The small molecule below binds the protein below.
Small molecule (SMILES): OC[C@@H](O)[C@H]1O[C@H](O)[C@@H](O)[C@@H](O)[C@@H]1O

Sequence of chain 1.B:
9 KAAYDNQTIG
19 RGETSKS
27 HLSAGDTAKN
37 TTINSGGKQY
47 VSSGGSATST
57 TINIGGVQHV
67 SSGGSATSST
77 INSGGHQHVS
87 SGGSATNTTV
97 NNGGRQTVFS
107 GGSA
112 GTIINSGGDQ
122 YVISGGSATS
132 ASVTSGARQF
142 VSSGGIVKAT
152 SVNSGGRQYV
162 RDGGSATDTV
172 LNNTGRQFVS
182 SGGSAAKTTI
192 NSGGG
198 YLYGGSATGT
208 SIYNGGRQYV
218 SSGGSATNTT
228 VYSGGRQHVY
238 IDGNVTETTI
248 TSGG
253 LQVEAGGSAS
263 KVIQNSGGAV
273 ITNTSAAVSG

Binding-site contacts:
Ligand atom C7 contacts residue ASN98 of chain 1.B at 3.8 Å.
Ligand atom O2 contacts residue 2891 of chain 1.GB at 2.6 Å (h-bond).
Ligand atom C2 contacts residue GLY137 of chain 1.B at 4.3 Å.
Ligand atom O5 contacts residue SER117 of chain 1.B at 2.2 Å (h-bond).
Ligand atom O4 contacts residue ASN98 of chain 1.B at 2.8 Å (h-bond).
Ligand atom O7 contacts residue ASN98 of chain 1.B at 3.7 Å.
Ligand atom C5 contacts residue GLY118 of chain 1.B at 4.5 Å.
Ligand atom C1 contacts residue GLY118 of chain 1.B at 4.1 Å.
Ligand atom C6 contacts residue SER117 of chain 1.B at 4.3 Å.
Ligand atom O5 contacts residue 2891 of chain 1.GB at 3.1 Å (h-bond).
Ligand atom O4 contacts residue GLY118 of chain 1.B at 4.1 Å.
Ligand atom C1 contacts residue SER136 of chain 1.B at 4.3 Å.
Ligand atom C4 contacts residue ASN98 of chain 1.B at 4.0 Å.
Ligand atom C5 contacts residue SER117 of chain 1.B at 3.1 Å.
Ligand atom C1 contacts residue 2891 of chain 1.GB at 2.8 Å.
Ligand atom C3 contacts residue SER117 of chain 1.B at 3.4 Å.
Ligand atom C4 contacts residue SER117 of chain 1.B at 3.8 Å.
Ligand atom C2 contacts residue SER117 of chain 1.B at 2.7 Å.
Ligand atom C1 contacts residue SER117 of chain 1.B at 1.3 Å.
Ligand atom C3 contacts residue GLY118 of chain 1.B at 4.2 Å.
Ligand atom C2 contacts residue 2891 of chain 1.GB at 3.0 Å.
Ligand atom C5 contacts residue 2891 of chain 1.GB at 4.5 Å.
Ligand atom C5 contacts residue ASN98 of chain 1.B at 4.0 Å.
Ligand atom C1 contacts residue GLY137 of chain 1.B at 4.3 Å.
Ligand atom O2 contacts residue SER117 of chain 1.B at 3.7 Å.
Ligand atom O7 contacts residue SER117 of chain 1.B at 3.6 Å.